This protein binds this small molecule.
Small molecule (SMILES): CC(=O)N[C@@H]1[C@@H](O)[C@H](O)[C@@H](CO)O[C@H]1O

Binding-site contacts:
Ligand atom C7 contacts residue GLU482 of chain 5.A at 4.3 Å.
Ligand atom C8 contacts residue GLU482 of chain 5.A at 4.1 Å.
Ligand atom C8 contacts residue ARG465 of chain 5.A at 3.9 Å.
Ligand atom C8 contacts residue ASN485 of chain 5.A at 4.5 Å.
Ligand atom C4 contacts residue ASN485 of chain 5.A at 4.2 Å.
Ligand atom O7 contacts residue ASN485 of chain 5.A at 3.4 Å (h-bond).
Ligand atom C2 contacts residue ASN485 of chain 5.A at 2.3 Å.
Ligand atom N2 contacts residue ARG465 of chain 5.A at 4.4 Å.
Ligand atom C7 contacts residue ARG465 of chain 5.A at 3.8 Å.
Ligand atom N2 contacts residue ASN485 of chain 5.A at 2.7 Å (h-bond).
Ligand atom C5 contacts residue ASN485 of chain 5.A at 3.7 Å.
Ligand atom C8 contacts residue LYS469 of chain 5.A at 3.8 Å.
Ligand atom C1 contacts residue ASN485 of chain 5.A at 1.4 Å.
Ligand atom C3 contacts residue ASN485 of chain 5.A at 3.6 Å.
Ligand atom O7 contacts residue SER466 of chain 5.A at 4.2 Å.
Ligand atom C7 contacts residue ASN485 of chain 5.A at 3.2 Å.
Ligand atom O7 contacts residue GLU482 of chain 5.A at 4.4 Å.
Ligand atom O7 contacts residue ARG465 of chain 5.A at 3.7 Å.
Ligand atom O5 contacts residue ASN485 of chain 5.A at 2.4 Å (h-bond).
Ligand atom O3 contacts residue ARG465 of chain 5.A at 3.7 Å.

Sequence of chain 5.A:
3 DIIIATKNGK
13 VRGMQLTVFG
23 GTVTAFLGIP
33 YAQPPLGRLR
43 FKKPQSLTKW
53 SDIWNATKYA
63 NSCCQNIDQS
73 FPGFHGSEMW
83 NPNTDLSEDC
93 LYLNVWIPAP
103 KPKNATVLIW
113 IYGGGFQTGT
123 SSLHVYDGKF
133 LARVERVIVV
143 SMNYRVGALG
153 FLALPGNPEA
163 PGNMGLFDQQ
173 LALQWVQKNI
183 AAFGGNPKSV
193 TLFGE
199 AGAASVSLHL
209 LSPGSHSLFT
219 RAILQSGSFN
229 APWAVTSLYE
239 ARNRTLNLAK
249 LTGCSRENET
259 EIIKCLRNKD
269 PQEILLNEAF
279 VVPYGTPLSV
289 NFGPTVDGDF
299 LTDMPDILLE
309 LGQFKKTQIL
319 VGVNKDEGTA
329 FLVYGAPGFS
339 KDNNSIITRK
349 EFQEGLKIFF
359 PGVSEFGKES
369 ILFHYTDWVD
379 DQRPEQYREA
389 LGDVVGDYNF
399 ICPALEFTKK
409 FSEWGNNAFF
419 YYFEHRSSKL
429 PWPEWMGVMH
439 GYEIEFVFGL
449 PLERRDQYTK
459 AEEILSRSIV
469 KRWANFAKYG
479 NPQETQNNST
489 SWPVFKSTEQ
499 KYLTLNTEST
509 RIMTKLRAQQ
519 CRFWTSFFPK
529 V